Sequence of chain 1.A:
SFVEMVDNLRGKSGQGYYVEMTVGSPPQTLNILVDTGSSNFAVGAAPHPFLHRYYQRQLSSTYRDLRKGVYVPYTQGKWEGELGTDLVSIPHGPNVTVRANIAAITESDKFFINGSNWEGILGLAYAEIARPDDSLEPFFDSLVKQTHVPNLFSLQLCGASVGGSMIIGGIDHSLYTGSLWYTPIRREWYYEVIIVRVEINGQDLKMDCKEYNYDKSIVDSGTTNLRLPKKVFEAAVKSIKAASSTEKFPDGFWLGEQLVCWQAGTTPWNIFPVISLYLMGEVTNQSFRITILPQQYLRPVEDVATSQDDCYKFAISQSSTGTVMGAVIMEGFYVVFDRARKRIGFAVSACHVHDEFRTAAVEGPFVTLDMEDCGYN

This small molecule binds to this protein.
Small molecule (SMILES): CC(C)c1cccc(CNC[C@@H](O)[C@H](Cc2ccccc2)NC(=O)[C@@H]2CCC[C@H](C(C)(C)N3CCCCC3=O)C2)c1

Binding-site contacts:
Ligand atom C11 contacts residue THR248 of chain 1.A at 3.3 Å.
Ligand atom C8 contacts residue GLY246 of chain 1.A at 3.5 Å.
Ligand atom O34 contacts residue TYR87 of chain 1.A at 3.4 Å.
Ligand atom N35 contacts residue THR247 of chain 1.A at 3.5 Å (h-bond).
Ligand atom O15 contacts residue THR248 of chain 1.A at 2.6 Å (h-bond).
Ligand atom C14 contacts residue GLY27 of chain 1.A at 3.6 Å.
Ligand atom C22 contacts residue THR247 of chain 1.A at 3.5 Å.
Ligand atom C71 contacts residue ASP48 of chain 1.A at 3.4 Å.
Ligand atom C43 contacts residue ASP244 of chain 1.A at 3.2 Å.
Ligand atom C11 contacts residue GLY246 of chain 1.A at 3.6 Å.
Ligand atom C39 contacts residue ASP48 of chain 1.A at 3.5 Å.
Ligand atom C79 contacts residue PHE124 of chain 1.A at 3.5 Å (hydrophobic).
Ligand atom C48 contacts residue ASP244 of chain 1.A at 3.4 Å.
Ligand atom C30 contacts residue GLN89 of chain 1.A at 3.5 Å.
Ligand atom C57 contacts residue THR88 of chain 1.A at 3.7 Å.
Ligand atom C11 contacts residue GLY29 of chain 1.A at 3.7 Å.
Ligand atom C11 contacts residue GLY27 of chain 1.A at 3.6 Å.
Ligand atom C67 contacts residue ILE142 of chain 1.A at 3.6 Å (hydrophobic).
Ligand atom O41 contacts residue ASP48 of chain 1.A at 2.7 Å (salt-bridge).
Ligand atom O34 contacts residue THR88 of chain 1.A at 3.1 Å (h-bond).
Ligand atom C75 contacts residue GLN89 of chain 1.A at 3.6 Å.
Ligand atom O41 contacts residue SER51 of chain 1.A at 3.5 Å.
Ligand atom N46 contacts residue ASP244 of chain 1.A at 2.6 Å (salt-bridge).
Ligand atom C59 contacts residue THR88 of chain 1.A at 3.2 Å.
Ligand atom C24 contacts residue THR88 of chain 1.A at 3.5 Å.
Ligand atom C77 contacts residue GLN89 of chain 1.A at 3.4 Å.
Ligand atom C63 contacts residue VAL85 of chain 1.A at 3.5 Å (hydrophobic).
Ligand atom C52 contacts residue TYR214 of chain 1.A at 3.6 Å (hydrophobic).
Ligand atom C37 contacts residue TYR87 of chain 1.A at 3.6 Å (hydrophobic).
Ligand atom C48 contacts residue GLY50 of chain 1.A at 3.5 Å.
Ligand atom N46 contacts residue GLY50 of chain 1.A at 2.9 Å (h-bond).
Ligand atom O34 contacts residue GLN89 of chain 1.A at 3.3 Å (h-bond).
Ligand atom C55 contacts residue PRO86 of chain 1.A at 3.5 Å (hydrophobic).
Ligand atom O41 contacts residue GLY50 of chain 1.A at 3.3 Å (h-bond).
Ligand atom C52 contacts residue GLY50 of chain 1.A at 3.3 Å.
Ligand atom C75 contacts residue TYR87 of chain 1.A at 3.7 Å (hydrophobic).
Ligand atom C14 contacts residue THR248 of chain 1.A at 3.3 Å.
Ligand atom C71 contacts residue GLY246 of chain 1.A at 3.5 Å.
Ligand atom O41 contacts residue TYR87 of chain 1.A at 3.4 Å.
Ligand atom N35 contacts residue GLY246 of chain 1.A at 3.0 Å (h-bond).